The small molecule below binds the protein below.
Small molecule (SMILES): O=S(=O)(c1cccc2cnccc12)N1CCCNCC1

Sequence of chain 1.A:
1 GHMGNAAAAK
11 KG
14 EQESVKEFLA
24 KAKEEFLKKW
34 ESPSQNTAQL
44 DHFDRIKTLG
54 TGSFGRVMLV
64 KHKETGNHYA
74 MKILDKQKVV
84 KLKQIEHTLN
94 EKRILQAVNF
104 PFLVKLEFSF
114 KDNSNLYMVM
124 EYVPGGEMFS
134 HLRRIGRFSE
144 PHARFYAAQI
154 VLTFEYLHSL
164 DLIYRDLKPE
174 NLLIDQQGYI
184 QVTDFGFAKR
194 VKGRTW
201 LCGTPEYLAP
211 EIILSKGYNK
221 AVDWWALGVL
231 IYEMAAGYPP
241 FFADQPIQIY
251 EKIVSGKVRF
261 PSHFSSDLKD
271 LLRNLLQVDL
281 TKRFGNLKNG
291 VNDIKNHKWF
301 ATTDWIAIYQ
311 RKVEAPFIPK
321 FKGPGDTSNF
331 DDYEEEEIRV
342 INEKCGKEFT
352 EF

Sequence of chain 1.B:
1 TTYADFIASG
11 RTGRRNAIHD

Binding-site contacts:
Ligand atom C14 contacts residue GLU124 of chain 1.A at 3.3 Å.
Ligand atom O1 contacts residue PHE330 of chain 1.A at 3.6 Å.
Ligand atom N17 contacts residue ASN174 of chain 1.A at 3.1 Å (h-bond).
Ligand atom C11 contacts residue LEU176 of chain 1.A at 3.5 Å (hydrophobic).
Ligand atom C22 contacts residue THR186 of chain 1.A at 3.4 Å.
Ligand atom C9 contacts residue ALA73 of chain 1.A at 3.5 Å (hydrophobic).
Ligand atom C8 contacts residue THR186 of chain 1.A at 3.8 Å.
Ligand atom N13 contacts residue VAL126 of chain 1.A at 2.8 Å (h-bond).
Ligand atom N13 contacts residue LEU176 of chain 1.A at 3.9 Å.
Ligand atom C11 contacts residue PHE330 of chain 1.A at 3.6 Å (hydrophobic).
Ligand atom C20 contacts residue ASP187 of chain 1.A at 3.7 Å.
Ligand atom C21 contacts residue GLU173 of chain 1.A at 3.3 Å.
Ligand atom C9 contacts residue LEU176 of chain 1.A at 3.6 Å (hydrophobic).
Ligand atom C12 contacts residue PHE330 of chain 1.A at 3.4 Å (hydrophobic).
Ligand atom C5 contacts residue VAL60 of chain 1.A at 3.9 Å (hydrophobic).
Ligand atom C14 contacts residue ALA73 of chain 1.A at 3.2 Å (hydrophobic).
Ligand atom O2 contacts residue VAL60 of chain 1.A at 3.3 Å.
Ligand atom C12 contacts residue TYR125 of chain 1.A at 3.8 Å (hydrophobic).
Ligand atom C21 contacts residue GLU130 of chain 1.A at 3.9 Å.
Ligand atom C16 contacts residue ASP187 of chain 1.A at 3.6 Å.
Ligand atom C22 contacts residue ASP187 of chain 1.A at 3.6 Å.
Ligand atom C7 contacts residue THR186 of chain 1.A at 3.7 Å.
Ligand atom C8 contacts residue MET123 of chain 1.A at 3.9 Å (hydrophobic).
Ligand atom C10 contacts residue LEU176 of chain 1.A at 3.5 Å (hydrophobic).
Ligand atom C14 contacts residue VAL126 of chain 1.A at 3.6 Å (hydrophobic).
Ligand atom C12 contacts residue LEU176 of chain 1.A at 3.7 Å (hydrophobic).
Ligand atom C14 contacts residue LEU176 of chain 1.A at 3.8 Å (hydrophobic).
Ligand atom C12 contacts residue VAL126 of chain 1.A at 3.5 Å (hydrophobic).
Ligand atom N17 contacts residue GLU173 of chain 1.A at 3.1 Å (salt-bridge).
Ligand atom N17 contacts residue ASP187 of chain 1.A at 2.9 Å (salt-bridge).
Ligand atom C7 contacts residue MET123 of chain 1.A at 3.7 Å (hydrophobic).
Ligand atom O1 contacts residue LEU176 of chain 1.A at 3.7 Å.
Ligand atom C21 contacts residue ASP187 of chain 1.A at 3.7 Å.
Ligand atom C16 contacts residue ASN174 of chain 1.A at 3.9 Å.
Ligand atom N13 contacts residue ALA73 of chain 1.A at 3.6 Å.
Ligand atom N13 contacts residue GLU124 of chain 1.A at 3.8 Å.
Ligand atom O2 contacts residue GLY53 of chain 1.A at 3.9 Å.
Ligand atom C6 contacts residue VAL60 of chain 1.A at 3.9 Å (hydrophobic).
Ligand atom C16 contacts residue ARG14 of chain 1.B at 3.7 Å.
Ligand atom N13 contacts residue TYR125 of chain 1.A at 3.6 Å.